Binding-site contacts:
Ligand atom O15 contacts residue ILE224 of chain 1.A at 3.9 Å.
Ligand atom C14 contacts residue ILE8 of chain 1.B at 4.1 Å (hydrophobic).
Ligand atom C16 contacts residue PRO172 of chain 1.A at 4.5 Å (hydrophobic).
Ligand atom C13 contacts residue ILE173 of chain 1.A at 4.4 Å (hydrophobic).
Ligand atom C07 contacts residue PRO172 of chain 1.A at 4.3 Å (hydrophobic).
Ligand atom C03 contacts residue PRO172 of chain 1.A at 4.3 Å (hydrophobic).
Ligand atom O01 contacts residue CSO43 of chain 1.A at 4.3 Å.
Ligand atom C04 contacts residue ASP220 of chain 1.A at 4.0 Å.
Ligand atom O01 contacts residue ILE173 of chain 1.A at 4.2 Å.
Ligand atom C14 contacts residue LYS127 of chain 1.A at 1.4 Å.
Ligand atom C07 contacts residue ILE224 of chain 1.A at 4.2 Å (hydrophobic).
Ligand atom C13 contacts residue ILE224 of chain 1.A at 3.6 Å (hydrophobic).
Ligand atom C12 contacts residue PRO172 of chain 1.A at 3.4 Å (hydrophobic).
Ligand atom C13 contacts residue LYS127 of chain 1.A at 4.3 Å.
Ligand atom C11 contacts residue LYS127 of chain 1.A at 2.5 Å.
Ligand atom O01 contacts residue ASN47 of chain 1.A at 3.8 Å.
Ligand atom C09 contacts residue ILE8 of chain 1.B at 4.4 Å (hydrophobic).
Ligand atom C08 contacts residue ILE224 of chain 1.A at 4.4 Å (hydrophobic).
Ligand atom N06 contacts residue PRO172 of chain 1.A at 4.2 Å.
Ligand atom C08 contacts residue ILE8 of chain 1.B at 4.5 Å (hydrophobic).
Ligand atom C02 contacts residue ASN47 of chain 1.A at 4.2 Å.
Ligand atom C16 contacts residue ILE173 of chain 1.A at 4.3 Å (hydrophobic).
Ligand atom C12 contacts residue ILE8 of chain 1.B at 3.7 Å (hydrophobic).
Ligand atom C13 contacts residue ILE8 of chain 1.B at 4.0 Å (hydrophobic).
Ligand atom C11 contacts residue ILE8 of chain 1.B at 3.9 Å (hydrophobic).
Ligand atom C13 contacts residue PRO172 of chain 1.A at 3.4 Å (hydrophobic).
Ligand atom C10 contacts residue ILE8 of chain 1.B at 3.9 Å (hydrophobic).
Ligand atom C12 contacts residue ILE173 of chain 1.A at 4.2 Å (hydrophobic).
Ligand atom C12 contacts residue ILE224 of chain 1.A at 4.4 Å (hydrophobic).
Ligand atom C10 contacts residue LYS127 of chain 1.A at 3.8 Å.
Ligand atom C12 contacts residue LYS127 of chain 1.A at 2.9 Å.
Ligand atom C12 contacts residue GLY176 of chain 1.A at 3.8 Å.
Ligand atom C11 contacts residue ILE173 of chain 1.A at 4.3 Å (hydrophobic).

Sequence of chain 1.B:
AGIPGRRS

This small molecule binds to this protein.
Small molecule (SMILES): O=Cc1ccc(C(=O)N2CCC[C@@H](O)C2)cc1

Sequence of chain 1.A:
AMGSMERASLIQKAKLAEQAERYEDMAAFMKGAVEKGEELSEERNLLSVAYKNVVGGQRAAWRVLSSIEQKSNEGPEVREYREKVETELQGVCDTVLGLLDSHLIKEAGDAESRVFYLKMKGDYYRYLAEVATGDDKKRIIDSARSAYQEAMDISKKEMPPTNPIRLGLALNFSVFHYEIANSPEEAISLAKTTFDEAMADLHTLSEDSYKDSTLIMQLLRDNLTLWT